Binding-site contacts:
Ligand atom O5 contacts residue K1 of chain 2.K at 2.9 Å.
Ligand atom C1 contacts residue ASN120 of chain 2.A at 1.4 Å.
Ligand atom O5 contacts residue GLN375 of chain 4.A at 3.4 Å (h-bond).
Ligand atom O3 contacts residue ASN249 of chain 4.A at 2.7 Å (h-bond).
Ligand atom C3 contacts residue GLU294 of chain 4.A at 3.3 Å.
Ligand atom C5 contacts residue ARG283 of chain 4.A at 3.6 Å.
Ligand atom O5 contacts residue ASP250 of chain 4.A at 3.6 Å (salt-bridge).
Ligand atom O3 contacts residue ARG283 of chain 4.A at 2.9 Å (salt-bridge).
Ligand atom O3 contacts residue GLN311 of chain 4.A at 3.3 Å.
Ligand atom O5 contacts residue ARG283 of chain 4.A at 3.1 Å (salt-bridge).
Ligand atom O3 contacts residue GLY312 of chain 4.A at 2.9 Å (h-bond).
Ligand atom O5 contacts residue ASN120 of chain 2.A at 2.4 Å (h-bond).
Ligand atom N2 contacts residue ASN120 of chain 2.A at 2.9 Å (h-bond).
Ligand atom O6 contacts residue GLN375 of chain 4.A at 3.4 Å.
Ligand atom O2 contacts residue GLY312 of chain 4.A at 3.2 Å.
Ligand atom O6 contacts residue ILE285 of chain 4.A at 2.7 Å (h-bond).
Ligand atom O4 contacts residue ARG247 of chain 4.A at 3.1 Å (salt-bridge).
Ligand atom C1 contacts residue K1 of chain 2.K at 3.6 Å.
Ligand atom O6 contacts residue THR310 of chain 4.A at 3.6 Å (h-bond).
Ligand atom C6 contacts residue LEU373 of chain 4.A at 3.4 Å (hydrophobic).
Ligand atom C6 contacts residue ASP250 of chain 4.A at 3.4 Å.
Ligand atom O3 contacts residue GLU294 of chain 4.A at 2.6 Å (salt-bridge).
Ligand atom C6 contacts residue ILE285 of chain 4.A at 3.4 Å (hydrophobic).
Ligand atom O6 contacts residue LYS308 of chain 4.A at 2.8 Å (salt-bridge).
Ligand atom C7 contacts residue ASN120 of chain 2.A at 3.5 Å.
Ligand atom O3 contacts residue K1 of chain 2.K at 2.8 Å.
Ligand atom O4 contacts residue K1 of chain 2.K at 3.3 Å.
Ligand atom O4 contacts residue GLU294 of chain 4.A at 2.7 Å (salt-bridge).
Ligand atom C4 contacts residue GLU294 of chain 4.A at 3.5 Å.
Ligand atom O6 contacts residue K1 of chain 2.K at 3.5 Å.
Ligand atom O2 contacts residue LEU296 of chain 4.A at 3.4 Å.
Ligand atom O6 contacts residue K1 of chain 2.K at 3.2 Å.
Ligand atom O5 contacts residue GLY374 of chain 4.A at 3.4 Å.
Ligand atom O4 contacts residue ILE287 of chain 4.A at 3.4 Å.
Ligand atom O2 contacts residue ASN249 of chain 4.A at 3.2 Å (h-bond).
Ligand atom C3 contacts residue GLY312 of chain 4.A at 3.2 Å.
Ligand atom C2 contacts residue ASN120 of chain 2.A at 2.5 Å.
Ligand atom O6 contacts residue ASP250 of chain 4.A at 2.6 Å (salt-bridge).
Ligand atom O3 contacts residue ASP250 of chain 4.A at 2.9 Å (salt-bridge).
Ligand atom O4 contacts residue ARG283 of chain 4.A at 3.6 Å.

Sequence of chain 2.A:
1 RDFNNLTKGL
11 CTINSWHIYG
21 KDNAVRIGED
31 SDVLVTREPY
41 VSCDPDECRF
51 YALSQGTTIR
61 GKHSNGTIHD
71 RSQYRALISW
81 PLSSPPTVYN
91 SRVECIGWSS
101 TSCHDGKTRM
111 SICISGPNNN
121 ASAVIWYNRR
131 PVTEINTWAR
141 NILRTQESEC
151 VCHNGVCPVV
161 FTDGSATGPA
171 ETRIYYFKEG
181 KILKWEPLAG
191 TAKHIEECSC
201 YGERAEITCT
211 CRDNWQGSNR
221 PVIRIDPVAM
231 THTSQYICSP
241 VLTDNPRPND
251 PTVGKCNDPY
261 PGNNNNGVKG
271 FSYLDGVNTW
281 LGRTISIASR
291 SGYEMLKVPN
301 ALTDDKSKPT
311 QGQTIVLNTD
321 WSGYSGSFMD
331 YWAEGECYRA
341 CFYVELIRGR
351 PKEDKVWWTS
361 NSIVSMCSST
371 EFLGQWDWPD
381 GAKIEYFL

The small molecule below binds the protein below.
Small molecule (SMILES): CC(=O)N[C@H]1[C@H](O[C@H]2[C@H](O)[C@@H](NC(C)=O)CO[C@@H]2CO)O[C@H](CO)[C@@H](O[C@@H]2O[C@H](CO[C@H]3O[C@H](CO[C@H]4O[C@H](CO)[C@@H](O)[C@H](O)[C@@H]4O)[C@@H](O)[C@H](O[C@H]4O[C@H](CO)[C@@H](O)[C@H](O)[C@@H]4O)[C@@H]3O)[C@@H](O)[C@H](O[C@H]3O[C@H](CO)[C@@H](O)[C@H](O)[C@@H]3O[C@H]3O[C@H](CO)[C@@H](O)[C@H](O)[C@@H]3O[C@H]3O[C@H](CO)[C@@H](O)[C@H](O)[C@@H]3O)[C@@H]2O)[C@@H]1O

Sequence of chain 4.A:
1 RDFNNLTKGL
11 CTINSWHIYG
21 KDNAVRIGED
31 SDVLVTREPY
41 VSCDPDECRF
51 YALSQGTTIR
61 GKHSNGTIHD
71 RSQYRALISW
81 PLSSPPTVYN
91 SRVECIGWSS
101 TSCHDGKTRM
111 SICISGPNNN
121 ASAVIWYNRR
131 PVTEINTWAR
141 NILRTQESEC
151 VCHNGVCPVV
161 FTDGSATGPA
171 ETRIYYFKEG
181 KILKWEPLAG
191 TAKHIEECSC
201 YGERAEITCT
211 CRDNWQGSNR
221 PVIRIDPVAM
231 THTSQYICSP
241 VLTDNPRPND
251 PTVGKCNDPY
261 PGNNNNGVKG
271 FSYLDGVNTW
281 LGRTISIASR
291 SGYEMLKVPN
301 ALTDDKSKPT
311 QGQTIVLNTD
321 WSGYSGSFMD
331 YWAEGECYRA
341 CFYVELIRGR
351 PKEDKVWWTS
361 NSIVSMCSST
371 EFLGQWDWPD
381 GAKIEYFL